Binding-site contacts:
Ligand atom C22 contacts residue VAL93 of chain 1.F at 3.9 Å (hydrophobic).
Ligand atom C20 contacts residue TYR83 of chain 1.E at 3.8 Å (hydrophobic).
Ligand atom C14 contacts residue TYR63 of chain 1.F at 3.5 Å (hydrophobic).
Ligand atom C6 contacts residue GLU27 of chain 1.F at 3.5 Å.
Ligand atom F26 contacts residue LEU115 of chain 1.F at 3.8 Å.
Ligand atom BR1 contacts residue PHE50 of chain 1.E at 3.9 Å.
Ligand atom C16 contacts residue TYR63 of chain 1.F at 3.4 Å (hydrophobic).
Ligand atom C18 contacts residue TRP91 of chain 1.F at 3.5 Å (hydrophobic).
Ligand atom C16 contacts residue HIS61 of chain 1.F at 3.9 Å.
Ligand atom C22 contacts residue LEU115 of chain 1.F at 3.7 Å (hydrophobic).
Ligand atom F26 contacts residue THR80 of chain 1.E at 3.6 Å.
Ligand atom C2 contacts residue GLU27 of chain 1.F at 3.7 Å.
Ligand atom C17 contacts residue TYR63 of chain 1.F at 3.6 Å (hydrophobic).
Ligand atom BR1 contacts residue LEU24 of chain 1.F at 3.7 Å.
Ligand atom C3 contacts residue LEU24 of chain 1.F at 3.9 Å (hydrophobic).
Ligand atom C21 contacts residue LEU115 of chain 1.F at 3.9 Å (hydrophobic).
Ligand atom C13 contacts residue TYR63 of chain 1.F at 3.4 Å (hydrophobic).
Ligand atom C7 contacts residue GLU27 of chain 1.F at 3.3 Å.
Ligand atom C14 contacts residue LEU49 of chain 1.E at 4.1 Å (hydrophobic).
Ligand atom F26 contacts residue TYR83 of chain 1.E at 3.3 Å.
Ligand atom C19 contacts residue TRP91 of chain 1.F at 4.1 Å (hydrophobic).
Ligand atom C23 contacts residue VAL93 of chain 1.F at 3.6 Å (hydrophobic).
Ligand atom N15 contacts residue TYR63 of chain 1.F at 2.7 Å (h-bond).
Ligand atom C17 contacts residue HIS61 of chain 1.F at 3.9 Å.
Ligand atom C19 contacts residue TYR63 of chain 1.F at 3.8 Å (hydrophobic).
Ligand atom N12 contacts residue TYR63 of chain 1.F at 4.0 Å.
Ligand atom F25 contacts residue VAL93 of chain 1.F at 3.1 Å.
Ligand atom C2 contacts residue SER53 of chain 1.E at 3.9 Å.
Ligand atom C18 contacts residue TYR63 of chain 1.F at 3.6 Å (hydrophobic).
Ligand atom C24 contacts residue TYR63 of chain 1.F at 3.4 Å (hydrophobic).
Ligand atom C3 contacts residue LEU49 of chain 1.E at 3.9 Å (hydrophobic).
Ligand atom C5 contacts residue SER53 of chain 1.E at 4.1 Å.
Ligand atom C22 contacts residue THR80 of chain 1.E at 3.6 Å.
Ligand atom C6 contacts residue SER53 of chain 1.E at 3.4 Å.
Ligand atom C7 contacts residue SER53 of chain 1.E at 3.3 Å.
Ligand atom C13 contacts residue LEU49 of chain 1.E at 4.1 Å (hydrophobic).
Ligand atom C16 contacts residue TRP91 of chain 1.F at 3.7 Å (hydrophobic).
Ligand atom F25 contacts residue ILE45 of chain 1.E at 3.7 Å.
Ligand atom C14 contacts residue TYR83 of chain 1.E at 3.9 Å (hydrophobic).
Ligand atom F25 contacts residue TYR63 of chain 1.F at 3.8 Å.

This small molecule binds to this protein.
Small molecule (SMILES): O=C(NCc1ccc(Br)cc1)N1CCN(Cc2cc(F)cc(F)c2)CC1

Sequence of chain 1.F:
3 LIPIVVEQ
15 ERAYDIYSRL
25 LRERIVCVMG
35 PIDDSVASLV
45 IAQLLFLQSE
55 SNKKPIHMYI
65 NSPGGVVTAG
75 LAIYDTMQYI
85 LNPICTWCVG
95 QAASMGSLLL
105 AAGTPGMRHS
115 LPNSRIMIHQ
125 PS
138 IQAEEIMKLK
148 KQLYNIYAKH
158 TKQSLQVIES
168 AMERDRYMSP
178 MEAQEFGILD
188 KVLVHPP

Sequence of chain 1.E:
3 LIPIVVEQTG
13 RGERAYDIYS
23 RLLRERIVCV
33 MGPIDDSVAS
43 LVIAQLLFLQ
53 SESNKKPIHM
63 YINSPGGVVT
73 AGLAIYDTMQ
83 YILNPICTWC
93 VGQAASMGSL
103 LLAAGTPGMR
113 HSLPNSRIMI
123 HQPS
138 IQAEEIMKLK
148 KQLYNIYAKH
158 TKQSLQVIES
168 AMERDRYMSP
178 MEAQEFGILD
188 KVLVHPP